This protein binds this small molecule.
Small molecule (SMILES): C[C@H](CS)C(=O)N1CCC[C@H]1C(=O)O

Binding-site contacts:
Ligand atom C5 contacts residue TYR494 of chain 1.B at 4.0 Å (hydrophobic).
Ligand atom C4 contacts residue TYR494 of chain 1.B at 3.6 Å (hydrophobic).
Ligand atom O3 contacts residue GLN252 of chain 1.B at 3.9 Å.
Ligand atom O2 contacts residue TYR491 of chain 1.B at 2.9 Å (h-bond).
Ligand atom O2 contacts residue LYS482 of chain 1.B at 2.8 Å (salt-bridge).
Ligand atom C3 contacts residue GLU355 of chain 1.B at 3.4 Å.
Ligand atom N contacts residue TYR494 of chain 1.B at 3.5 Å.
Ligand atom C4 contacts residue HIS324 of chain 1.B at 3.7 Å.
Ligand atom C9 contacts residue GLN252 of chain 1.B at 3.4 Å.
Ligand atom C4 contacts residue HIS484 of chain 1.B at 3.9 Å.
Ligand atom C3 contacts residue ALA325 of chain 1.B at 3.5 Å (hydrophobic).
Ligand atom C2 contacts residue GLU355 of chain 1.B at 4.0 Å.
Ligand atom C1 contacts residue TYR494 of chain 1.B at 3.2 Å (hydrophobic).
Ligand atom C9 contacts residue TYR491 of chain 1.B at 3.7 Å (hydrophobic).
Ligand atom C1 contacts residue ZN1 of chain 1.E at 2.7 Å.
Ligand atom O1 contacts residue HIS324 of chain 1.B at 2.9 Å (h-bond).
Ligand atom O3 contacts residue HIS324 of chain 1.B at 3.2 Å.
Ligand atom C8 contacts residue TYR494 of chain 1.B at 3.8 Å (hydrophobic).
Ligand atom C8 contacts residue TYR491 of chain 1.B at 3.6 Å (hydrophobic).
Ligand atom S contacts residue HIS358 of chain 1.B at 3.1 Å (h-bond).
Ligand atom S contacts residue HIS354 of chain 1.B at 3.7 Å.
Ligand atom C9 contacts residue LYS482 of chain 1.B at 4.0 Å.
Ligand atom C1 contacts residue GLU382 of chain 1.B at 3.7 Å.
Ligand atom C3 contacts residue HIS324 of chain 1.B at 3.8 Å.
Ligand atom O2 contacts residue GLN252 of chain 1.B at 2.9 Å (h-bond).
Ligand atom C2 contacts residue ZN1 of chain 1.E at 3.5 Å.
Ligand atom C1 contacts residue HIS354 of chain 1.B at 4.0 Å.
Ligand atom S contacts residue GLU355 of chain 1.B at 3.2 Å (salt-bridge).
Ligand atom C2 contacts residue HIS354 of chain 1.B at 3.9 Å.
Ligand atom O1 contacts residue TYR494 of chain 1.B at 3.2 Å (h-bond).
Ligand atom S contacts residue GLU382 of chain 1.B at 3.7 Å.
Ligand atom O2 contacts residue HIS484 of chain 1.B at 3.4 Å.
Ligand atom O1 contacts residue HIS484 of chain 1.B at 2.8 Å (h-bond).
Ligand atom S contacts residue ZN1 of chain 1.E at 2.0 Å.
Ligand atom C7 contacts residue GLN252 of chain 1.B at 3.7 Å.
Ligand atom C7 contacts residue PHE428 of chain 1.B at 3.9 Å (hydrophobic).
Ligand atom C9 contacts residue HIS324 of chain 1.B at 4.0 Å.
Ligand atom C9 contacts residue HIS484 of chain 1.B at 3.7 Å.
Ligand atom O3 contacts residue HIS484 of chain 1.B at 4.1 Å.
Ligand atom C7 contacts residue TYR491 of chain 1.B at 3.8 Å (hydrophobic).

Sequence of chain 1.B:
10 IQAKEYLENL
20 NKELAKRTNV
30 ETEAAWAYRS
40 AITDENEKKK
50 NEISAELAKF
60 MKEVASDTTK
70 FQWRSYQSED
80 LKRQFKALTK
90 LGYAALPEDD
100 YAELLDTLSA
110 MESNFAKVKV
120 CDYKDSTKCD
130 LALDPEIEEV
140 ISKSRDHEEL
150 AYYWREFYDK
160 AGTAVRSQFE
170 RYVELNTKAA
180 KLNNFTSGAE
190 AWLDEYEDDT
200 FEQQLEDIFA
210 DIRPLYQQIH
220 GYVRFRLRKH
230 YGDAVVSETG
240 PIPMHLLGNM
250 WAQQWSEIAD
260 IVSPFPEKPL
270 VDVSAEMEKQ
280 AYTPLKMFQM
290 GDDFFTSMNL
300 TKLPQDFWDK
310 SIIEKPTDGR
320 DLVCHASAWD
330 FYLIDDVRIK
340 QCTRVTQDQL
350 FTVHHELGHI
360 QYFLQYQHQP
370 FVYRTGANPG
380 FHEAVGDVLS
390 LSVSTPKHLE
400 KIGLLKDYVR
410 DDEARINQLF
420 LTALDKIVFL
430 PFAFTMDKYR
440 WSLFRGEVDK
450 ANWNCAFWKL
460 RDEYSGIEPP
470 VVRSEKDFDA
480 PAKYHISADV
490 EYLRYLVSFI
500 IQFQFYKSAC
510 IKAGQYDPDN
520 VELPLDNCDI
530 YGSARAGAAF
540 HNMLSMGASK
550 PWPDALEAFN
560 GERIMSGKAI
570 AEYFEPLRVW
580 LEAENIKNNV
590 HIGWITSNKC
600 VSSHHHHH